Binding-site contacts:
Ligand atom O7 contacts residue ASN315 of chain 45.K at 4.2 Å.
Ligand atom C7 contacts residue ASN315 of chain 45.K at 3.3 Å.
Ligand atom N2 contacts residue ASN315 of chain 45.K at 2.8 Å (h-bond).
Ligand atom C8 contacts residue ASN315 of chain 45.K at 3.5 Å.
Ligand atom C6 contacts residue ASN315 of chain 45.K at 4.5 Å.
Ligand atom C5 contacts residue ASN315 of chain 45.K at 3.7 Å.
Ligand atom C1 contacts residue ASN315 of chain 45.K at 1.4 Å.
Ligand atom C3 contacts residue ASN315 of chain 45.K at 3.8 Å.
Ligand atom C1 contacts residue VAL314 of chain 45.K at 4.4 Å (hydrophobic).
Ligand atom O5 contacts residue THR313 of chain 45.K at 4.3 Å.
Ligand atom C2 contacts residue ASN315 of chain 45.K at 2.5 Å.
Ligand atom C4 contacts residue ASN315 of chain 45.K at 4.3 Å.
Ligand atom C8 contacts residue ILE281 of chain 45.K at 4.5 Å (hydrophobic).
Ligand atom C6 contacts residue THR313 of chain 45.K at 4.5 Å.
Ligand atom O5 contacts residue ASN315 of chain 45.K at 2.4 Å (h-bond).
Ligand atom O5 contacts residue VAL314 of chain 45.K at 3.8 Å.

This protein binds this small molecule.
Small molecule (SMILES): CC(=O)N[C@@H]1[C@@H](O)[C@H](O)[C@@H](CO)O[C@H]1O

Sequence of chain 45.K:
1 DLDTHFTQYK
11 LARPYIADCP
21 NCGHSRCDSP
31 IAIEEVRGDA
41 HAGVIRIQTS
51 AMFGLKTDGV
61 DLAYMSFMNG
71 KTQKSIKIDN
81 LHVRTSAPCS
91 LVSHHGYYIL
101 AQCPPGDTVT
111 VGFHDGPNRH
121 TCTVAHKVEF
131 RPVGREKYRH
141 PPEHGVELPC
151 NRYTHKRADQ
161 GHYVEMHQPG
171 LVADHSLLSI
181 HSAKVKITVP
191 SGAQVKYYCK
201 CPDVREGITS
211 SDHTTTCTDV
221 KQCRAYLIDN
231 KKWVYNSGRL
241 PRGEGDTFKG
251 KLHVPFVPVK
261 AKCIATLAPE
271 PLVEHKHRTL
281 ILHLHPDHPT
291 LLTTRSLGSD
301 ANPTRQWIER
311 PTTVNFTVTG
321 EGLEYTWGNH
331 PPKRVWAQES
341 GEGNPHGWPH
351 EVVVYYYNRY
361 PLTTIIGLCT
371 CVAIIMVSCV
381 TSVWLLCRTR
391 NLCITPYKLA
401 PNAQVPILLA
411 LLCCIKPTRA